Binding-site contacts:
Ligand atom O3 contacts residue PRO238 of chain 1.A at 4.5 Å.
Ligand atom C1 contacts residue THR176 of chain 1.A at 3.9 Å.
Ligand atom C3 contacts residue ARG126 of chain 3.A at 3.9 Å.
Ligand atom C2 contacts residue GLY124 of chain 3.A at 4.2 Å.
Ligand atom C2 contacts residue THR176 of chain 1.A at 4.5 Å.
Ligand atom C2 contacts residue GLN26 of chain 1.A at 4.2 Å.
Ligand atom O2 contacts residue PHE123 of chain 3.A at 3.7 Å.
Ligand atom C1 contacts residue ARG75 of chain 1.A at 3.9 Å.
Ligand atom C1 contacts residue PHE123 of chain 3.A at 4.0 Å (hydrophobic).
Ligand atom C3 contacts residue PHE216 of chain 1.A at 3.4 Å (hydrophobic).
Ligand atom C2 contacts residue PHE123 of chain 3.A at 3.9 Å (hydrophobic).
Ligand atom O2 contacts residue GLY124 of chain 3.A at 3.4 Å.
Ligand atom C1 contacts residue 3PY1 of chain 1.B at 3.2 Å.
Ligand atom O3 contacts residue GLN26 of chain 1.A at 3.0 Å (h-bond).
Ligand atom C1 contacts residue PHE216 of chain 1.A at 4.3 Å (hydrophobic).
Ligand atom O3 contacts residue ARG126 of chain 3.A at 2.9 Å (salt-bridge).
Ligand atom O2 contacts residue ARG126 of chain 3.A at 2.9 Å (salt-bridge).
Ligand atom O3 contacts residue PHE216 of chain 1.A at 4.2 Å.
Ligand atom O2 contacts residue HIS50 of chain 1.A at 3.5 Å.
Ligand atom O1 contacts residue PHE123 of chain 3.A at 4.0 Å.
Ligand atom O1 contacts residue ARG75 of chain 1.A at 2.8 Å (salt-bridge).
Ligand atom O2 contacts residue GLN26 of chain 1.A at 3.8 Å.
Ligand atom C2 contacts residue ARG126 of chain 3.A at 3.9 Å.
Ligand atom O1 contacts residue MG1 of chain 1.J at 4.0 Å.
Ligand atom O1 contacts residue 3PY1 of chain 1.B at 2.8 Å.
Ligand atom C3 contacts residue GLN26 of chain 1.A at 3.3 Å.
Ligand atom O2 contacts residue ARG75 of chain 1.A at 4.2 Å.
Ligand atom O1 contacts residue HIS50 of chain 1.A at 3.8 Å.

Sequence of chain 1.A:
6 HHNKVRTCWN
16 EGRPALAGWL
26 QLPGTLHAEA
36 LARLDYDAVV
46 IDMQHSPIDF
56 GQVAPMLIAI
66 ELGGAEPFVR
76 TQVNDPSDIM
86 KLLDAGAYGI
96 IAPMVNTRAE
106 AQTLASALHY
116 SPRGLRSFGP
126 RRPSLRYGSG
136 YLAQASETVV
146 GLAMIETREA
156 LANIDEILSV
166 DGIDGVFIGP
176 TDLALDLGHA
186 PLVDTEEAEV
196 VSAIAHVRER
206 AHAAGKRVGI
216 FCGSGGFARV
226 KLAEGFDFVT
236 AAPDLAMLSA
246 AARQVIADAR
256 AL

A small-molecule ligand and the protein it binds are described below.
Small molecule (SMILES): O=C[C@H](O)CO

Sequence of chain 3.A:
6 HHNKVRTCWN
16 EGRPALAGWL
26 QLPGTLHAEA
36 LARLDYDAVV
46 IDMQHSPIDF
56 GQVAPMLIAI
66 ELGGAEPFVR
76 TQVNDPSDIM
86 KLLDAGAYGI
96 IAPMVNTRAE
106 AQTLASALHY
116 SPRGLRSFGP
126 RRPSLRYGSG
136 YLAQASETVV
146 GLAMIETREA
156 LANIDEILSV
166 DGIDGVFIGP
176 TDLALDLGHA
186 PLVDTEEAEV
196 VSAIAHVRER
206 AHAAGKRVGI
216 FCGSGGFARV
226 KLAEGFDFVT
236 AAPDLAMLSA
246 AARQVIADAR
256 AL